Sequence of chain 1.G:
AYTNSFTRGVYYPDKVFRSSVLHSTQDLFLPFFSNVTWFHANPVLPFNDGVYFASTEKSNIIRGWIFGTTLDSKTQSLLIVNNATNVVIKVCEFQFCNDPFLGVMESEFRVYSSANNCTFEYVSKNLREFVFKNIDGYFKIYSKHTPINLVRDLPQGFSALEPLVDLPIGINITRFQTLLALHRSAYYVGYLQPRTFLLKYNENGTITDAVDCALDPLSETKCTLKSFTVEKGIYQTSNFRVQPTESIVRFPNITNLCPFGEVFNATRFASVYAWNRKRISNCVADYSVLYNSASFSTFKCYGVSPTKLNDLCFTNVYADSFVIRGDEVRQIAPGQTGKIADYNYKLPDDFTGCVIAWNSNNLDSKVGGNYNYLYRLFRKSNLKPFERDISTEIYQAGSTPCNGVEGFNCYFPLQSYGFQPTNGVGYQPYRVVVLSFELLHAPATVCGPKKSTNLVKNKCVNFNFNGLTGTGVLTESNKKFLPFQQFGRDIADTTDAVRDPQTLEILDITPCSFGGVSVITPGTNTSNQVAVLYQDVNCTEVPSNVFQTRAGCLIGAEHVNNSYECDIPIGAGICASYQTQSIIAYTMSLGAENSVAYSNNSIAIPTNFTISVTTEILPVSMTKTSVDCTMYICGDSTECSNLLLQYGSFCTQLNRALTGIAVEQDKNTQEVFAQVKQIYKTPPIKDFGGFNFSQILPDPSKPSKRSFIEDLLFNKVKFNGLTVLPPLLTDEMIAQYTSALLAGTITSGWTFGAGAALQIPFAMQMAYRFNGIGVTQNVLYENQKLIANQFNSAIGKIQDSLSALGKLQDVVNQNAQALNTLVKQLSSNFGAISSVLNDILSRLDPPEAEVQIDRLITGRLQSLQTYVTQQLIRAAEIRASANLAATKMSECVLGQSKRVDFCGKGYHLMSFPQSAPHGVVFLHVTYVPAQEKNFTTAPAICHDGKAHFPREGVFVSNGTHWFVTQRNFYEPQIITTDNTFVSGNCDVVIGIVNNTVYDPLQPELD

This small molecule binds to this protein.
Small molecule (SMILES): CC(=O)N[C@H]1[C@H](O[C@H]2[C@H](O)[C@@H](NC(C)=O)CO[C@@H]2CO)O[C@H](CO)[C@@H](O)[C@@H]1O

Binding-site contacts:
Ligand atom C1 contacts residue ASN1134 of chain 1.G at 1.6 Å.
Ligand atom C4 contacts residue ASN1134 of chain 1.G at 4.4 Å.
Ligand atom O7 contacts residue ASN1134 of chain 1.G at 3.4 Å (h-bond).
Ligand atom C3 contacts residue ASN1134 of chain 1.G at 4.0 Å.
Ligand atom C5 contacts residue ASN1134 of chain 1.G at 3.6 Å.
Ligand atom C2 contacts residue ASN1134 of chain 1.G at 2.9 Å.
Ligand atom O5 contacts residue ASN1134 of chain 1.G at 2.5 Å (h-bond).
Ligand atom N2 contacts residue ASN1134 of chain 1.G at 3.2 Å (h-bond).
Ligand atom C7 contacts residue ASN1134 of chain 1.G at 3.5 Å.